The small molecule below binds the protein below.
Small molecule (SMILES): OC[C@@H]1O[C@@H](O)[C@@H](O)[C@H]1O

Binding-site contacts:
Ligand atom O2 contacts residue LYS177 of chain 4.A at 3.7 Å.
Ligand atom O1 contacts residue THR140 of chain 4.A at 3.5 Å (h-bond).
Ligand atom C1 contacts residue SER138 of chain 4.A at 3.4 Å.
Ligand atom O2 contacts residue LEU198 of chain 4.A at 3.8 Å.
Ligand atom O1 contacts residue SER138 of chain 4.A at 2.8 Å (h-bond).
Ligand atom O2 contacts residue SER142 of chain 4.A at 4.0 Å.
Ligand atom O4 contacts residue THR140 of chain 4.A at 3.2 Å.
Ligand atom C3 contacts residue PRO141 of chain 4.A at 4.0 Å (hydrophobic).
Ligand atom O4 contacts residue PRO141 of chain 4.A at 3.6 Å.
Ligand atom C1 contacts residue LYS177 of chain 4.A at 4.3 Å.
Ligand atom C4 contacts residue THR140 of chain 4.A at 3.8 Å.
Ligand atom O3 contacts residue PRO141 of chain 4.A at 3.6 Å (h-bond).
Ligand atom O1 contacts residue LEU198 of chain 4.A at 3.5 Å.
Ligand atom C5 contacts residue PRO141 of chain 4.A at 4.1 Å (hydrophobic).
Ligand atom C4 contacts residue PRO141 of chain 4.A at 3.2 Å (hydrophobic).
Ligand atom O3 contacts residue SER142 of chain 4.A at 3.3 Å.
Ligand atom C1 contacts residue THR140 of chain 4.A at 4.0 Å.
Ligand atom C2 contacts residue LYS177 of chain 4.A at 3.8 Å.
Ligand atom O4 contacts residue SER138 of chain 4.A at 3.6 Å.
Ligand atom O1 contacts residue SER142 of chain 4.A at 4.4 Å.
Ligand atom O3 contacts residue ALA143 of chain 4.A at 3.9 Å.
Ligand atom C5 contacts residue THR140 of chain 4.A at 3.4 Å.

Sequence of chain 4.A:
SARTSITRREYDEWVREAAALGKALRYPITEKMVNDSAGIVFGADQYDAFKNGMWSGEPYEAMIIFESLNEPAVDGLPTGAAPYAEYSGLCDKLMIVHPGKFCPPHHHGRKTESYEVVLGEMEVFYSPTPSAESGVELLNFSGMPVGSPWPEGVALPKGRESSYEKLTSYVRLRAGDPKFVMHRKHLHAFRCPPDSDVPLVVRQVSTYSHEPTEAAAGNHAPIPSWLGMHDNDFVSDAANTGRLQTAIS